Binding-site contacts:
Ligand atom O5 contacts residue ASN32 of chain 3.A at 2.3 Å (h-bond).
Ligand atom O6 contacts residue THR312 of chain 3.A at 4.2 Å.
Ligand atom C7 contacts residue ASN32 of chain 3.A at 3.6 Å.
Ligand atom C2 contacts residue ASN32 of chain 3.A at 2.5 Å.
Ligand atom C6 contacts residue THR312 of chain 3.A at 4.2 Å.
Ligand atom C4 contacts residue ASN32 of chain 3.A at 4.3 Å.
Ligand atom C8 contacts residue THR34 of chain 3.A at 3.9 Å.
Ligand atom O5 contacts residue THR312 of chain 3.A at 3.2 Å (h-bond).
Ligand atom O7 contacts residue ASN32 of chain 3.A at 3.8 Å.
Ligand atom C1 contacts residue THR312 of chain 3.A at 3.7 Å.
Ligand atom C3 contacts residue ASN32 of chain 3.A at 3.8 Å.
Ligand atom C6 contacts residue THR34 of chain 3.A at 4.4 Å.
Ligand atom C7 contacts residue THR34 of chain 3.A at 4.3 Å.
Ligand atom C5 contacts residue ASN32 of chain 3.A at 3.7 Å.
Ligand atom C5 contacts residue THR312 of chain 3.A at 4.3 Å.
Ligand atom C1 contacts residue ASN32 of chain 3.A at 1.5 Å.
Ligand atom C1 contacts residue ALA33 of chain 3.A at 4.5 Å (hydrophobic).
Ligand atom O7 contacts residue THR34 of chain 3.A at 4.0 Å.
Ligand atom N2 contacts residue ASN32 of chain 3.A at 3.0 Å (h-bond).

A small-molecule ligand and the protein it binds are described below.
Small molecule (SMILES): CC(=O)N[C@H]1[C@H](O[C@H]2[C@H](O)[C@@H](NC(C)=O)CO[C@@H]2CO)O[C@H](CO)[C@@H](O)[C@@H]1O

Sequence of chain 3.A:
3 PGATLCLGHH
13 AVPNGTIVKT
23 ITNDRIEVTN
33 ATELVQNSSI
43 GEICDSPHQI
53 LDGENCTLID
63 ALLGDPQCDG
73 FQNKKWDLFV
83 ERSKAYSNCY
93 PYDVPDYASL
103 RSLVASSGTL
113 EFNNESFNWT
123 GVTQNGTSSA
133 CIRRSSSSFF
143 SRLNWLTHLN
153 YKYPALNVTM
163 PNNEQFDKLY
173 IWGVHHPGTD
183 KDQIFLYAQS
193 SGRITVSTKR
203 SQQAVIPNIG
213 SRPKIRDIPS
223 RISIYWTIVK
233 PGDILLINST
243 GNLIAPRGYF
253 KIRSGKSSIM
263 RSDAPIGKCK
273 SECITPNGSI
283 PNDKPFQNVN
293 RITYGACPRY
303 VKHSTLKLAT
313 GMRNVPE